Sequence of chain 1.A:
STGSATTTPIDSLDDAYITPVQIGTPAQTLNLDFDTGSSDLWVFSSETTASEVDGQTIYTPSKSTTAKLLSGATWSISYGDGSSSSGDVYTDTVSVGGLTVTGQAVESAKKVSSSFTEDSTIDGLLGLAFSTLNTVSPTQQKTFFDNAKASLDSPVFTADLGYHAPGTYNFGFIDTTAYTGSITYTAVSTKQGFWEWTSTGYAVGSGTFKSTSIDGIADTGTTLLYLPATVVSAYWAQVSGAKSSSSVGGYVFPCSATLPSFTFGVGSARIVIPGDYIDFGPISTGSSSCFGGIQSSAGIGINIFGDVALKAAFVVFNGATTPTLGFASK

Binding-site contacts:
Ligand atom O contacts residue GLY72 of chain 1.A at 3.0 Å (h-bond).
Ligand atom CB contacts residue ASP88 of chain 1.A at 4.4 Å.
Ligand atom C contacts residue GLY72 of chain 1.A at 4.0 Å.
Ligand atom C contacts residue LEU69 of chain 1.A at 4.4 Å (hydrophobic).
Ligand atom CD contacts residue GLY1 of chain 1.M at 2.5 Å.
Ligand atom CG contacts residue THR74 of chain 1.A at 3.4 Å.
Ligand atom CD contacts residue ASP88 of chain 1.A at 4.2 Å.
Ligand atom CD contacts residue LYS110 of chain 1.A at 3.8 Å.
Ligand atom CB contacts residue GLY72 of chain 1.A at 3.9 Å.
Ligand atom N contacts residue GLY1 of chain 1.M at 1.4 Å.
Ligand atom CG contacts residue GLY1 of chain 1.M at 3.6 Å.
Ligand atom CA contacts residue GLY1 of chain 1.M at 2.5 Å.
Ligand atom CB contacts residue ALA73 of chain 1.A at 3.4 Å (hydrophobic).
Ligand atom O contacts residue LEU69 of chain 1.A at 3.9 Å.
Ligand atom C contacts residue GLY1 of chain 1.M at 3.3 Å.
Ligand atom OXT contacts residue GLY1 of chain 1.M at 3.2 Å.
Ligand atom CA contacts residue ASP88 of chain 1.A at 3.9 Å.
Ligand atom O contacts residue GLY1 of chain 1.M at 4.3 Å.
Ligand atom CA contacts residue ALA73 of chain 1.A at 4.2 Å (hydrophobic).
Ligand atom CB contacts residue GLY1 of chain 1.M at 3.7 Å.
Ligand atom CB contacts residue THR74 of chain 1.A at 3.5 Å.
Ligand atom N contacts residue LYS110 of chain 1.A at 4.3 Å.
Ligand atom CD contacts residue THR74 of chain 1.A at 4.0 Å.
Ligand atom CA contacts residue GLY72 of chain 1.A at 4.5 Å.
Ligand atom N contacts residue ASP88 of chain 1.A at 3.6 Å.
Ligand atom O contacts residue SER71 of chain 1.A at 3.9 Å.

This small molecule binds to this protein.
Small molecule (SMILES): O=C(O)[C@@H]1CCCN1